A small-molecule ligand and the protein it binds are described below.
Small molecule (SMILES): CC(=O)N[C@@H]1[C@@H](O)[C@H](O)[C@@H](CO)O[C@H]1O

Sequence of chain 4.B:
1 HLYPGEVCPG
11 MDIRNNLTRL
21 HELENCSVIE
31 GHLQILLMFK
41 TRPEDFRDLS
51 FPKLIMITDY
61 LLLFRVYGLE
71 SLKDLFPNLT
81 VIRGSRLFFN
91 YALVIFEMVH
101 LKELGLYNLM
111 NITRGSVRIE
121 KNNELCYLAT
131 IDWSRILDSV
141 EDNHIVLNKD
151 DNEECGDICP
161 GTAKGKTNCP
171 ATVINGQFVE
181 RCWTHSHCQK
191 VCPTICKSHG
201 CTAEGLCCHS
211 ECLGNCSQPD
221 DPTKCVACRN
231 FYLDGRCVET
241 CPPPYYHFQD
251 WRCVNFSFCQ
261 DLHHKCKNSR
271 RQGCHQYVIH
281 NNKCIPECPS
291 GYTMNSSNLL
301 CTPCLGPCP

Binding-site contacts:
Ligand atom C1 contacts residue ASN16 of chain 4.B at 1.4 Å.
Ligand atom C4 contacts residue ASN16 of chain 4.B at 4.2 Å.
Ligand atom N2 contacts residue ASN16 of chain 4.B at 2.9 Å (h-bond).
Ligand atom C1 contacts residue THR18 of chain 4.B at 3.7 Å.
Ligand atom C8 contacts residue ASN16 of chain 4.B at 4.4 Å.
Ligand atom C2 contacts residue ASN16 of chain 4.B at 2.4 Å.
Ligand atom C7 contacts residue THR18 of chain 4.B at 3.8 Å.
Ligand atom C3 contacts residue ASN16 of chain 4.B at 3.8 Å.
Ligand atom C7 contacts residue ASN16 of chain 4.B at 3.2 Å.
Ligand atom O7 contacts residue ASN16 of chain 4.B at 3.0 Å (h-bond).
Ligand atom N2 contacts residue THR18 of chain 4.B at 3.2 Å.
Ligand atom O5 contacts residue ASN16 of chain 4.B at 2.3 Å (h-bond).
Ligand atom C5 contacts residue ASN16 of chain 4.B at 3.6 Å.
Ligand atom C8 contacts residue THR18 of chain 4.B at 3.9 Å.
Ligand atom C2 contacts residue THR18 of chain 4.B at 3.9 Å.